This protein binds this small molecule.
Small molecule (SMILES): OC[C@H]1O[C@@H](O[C@@H]2[C@@H](O)[C@H](O[C@@H]3[C@@H](O)[C@H](O)O[C@H](CO)[C@H]3O)O[C@H](CO)[C@H]2O)[C@H](O)[C@@H](O)[C@@H]1O

Sequence of chain 1.A:
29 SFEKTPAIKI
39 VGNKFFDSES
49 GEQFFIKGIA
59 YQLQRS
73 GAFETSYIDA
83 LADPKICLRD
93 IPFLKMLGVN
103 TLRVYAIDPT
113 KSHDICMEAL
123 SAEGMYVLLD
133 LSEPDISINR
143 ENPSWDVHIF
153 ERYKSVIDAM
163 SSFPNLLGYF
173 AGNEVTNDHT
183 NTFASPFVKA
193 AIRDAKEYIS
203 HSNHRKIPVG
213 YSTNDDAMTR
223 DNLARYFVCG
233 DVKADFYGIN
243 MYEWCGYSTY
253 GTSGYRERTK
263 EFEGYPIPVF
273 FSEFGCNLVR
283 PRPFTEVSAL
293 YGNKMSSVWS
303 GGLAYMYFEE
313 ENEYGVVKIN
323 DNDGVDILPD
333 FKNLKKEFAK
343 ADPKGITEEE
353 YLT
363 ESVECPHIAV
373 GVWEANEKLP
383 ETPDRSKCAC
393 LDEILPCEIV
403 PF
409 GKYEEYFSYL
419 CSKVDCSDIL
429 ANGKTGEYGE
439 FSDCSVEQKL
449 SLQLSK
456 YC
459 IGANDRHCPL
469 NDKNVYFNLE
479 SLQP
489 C

Binding-site contacts:
Ligand atom C6 contacts residue GLU245 of chain 1.A at 4.4 Å.
Ligand atom C1 contacts residue ASP217 of chain 1.A at 3.5 Å.
Ligand atom C3 contacts residue ASP217 of chain 1.A at 3.8 Å.
Ligand atom C4 contacts residue ARG222 of chain 1.A at 3.9 Å.
Ligand atom O6 contacts residue ARG260 of chain 1.A at 3.4 Å (salt-bridge).
Ligand atom O2 contacts residue CYS247 of chain 1.A at 4.0 Å.
Ligand atom O4 contacts residue ALA219 of chain 1.A at 3.8 Å.
Ligand atom C5 contacts residue GLU245 of chain 1.A at 4.2 Å.
Ligand atom C1 contacts residue GLU245 of chain 1.A at 4.1 Å.
Ligand atom O2 contacts residue ASP217 of chain 1.A at 3.9 Å.
Ligand atom O5 contacts residue GLU245 of chain 1.A at 3.7 Å.
Ligand atom O3 contacts residue ASN216 of chain 1.A at 3.5 Å (h-bond).
Ligand atom O1 contacts residue CYS247 of chain 1.A at 3.9 Å.
Ligand atom C3 contacts residue GLU245 of chain 1.A at 4.0 Å.
Ligand atom O6 contacts residue ASP217 of chain 1.A at 4.4 Å.
Ligand atom O5 contacts residue ASP217 of chain 1.A at 3.4 Å (salt-bridge).
Ligand atom C6 contacts residue ARG222 of chain 1.A at 3.6 Å.
Ligand atom O4 contacts residue SER255 of chain 1.A at 4.1 Å.
Ligand atom C2 contacts residue ASP218 of chain 1.A at 4.3 Å.
Ligand atom O6 contacts residue ARG222 of chain 1.A at 3.0 Å (salt-bridge).
Ligand atom C4 contacts residue ASP217 of chain 1.A at 3.5 Å.
Ligand atom O4 contacts residue ASP217 of chain 1.A at 2.7 Å (salt-bridge).
Ligand atom C2 contacts residue CYS247 of chain 1.A at 4.1 Å (hydrophobic).
Ligand atom O3 contacts residue GLU245 of chain 1.A at 3.6 Å.
Ligand atom O4 contacts residue ARG222 of chain 1.A at 3.6 Å (salt-bridge).
Ligand atom C4 contacts residue GLU245 of chain 1.A at 3.6 Å.
Ligand atom O6 contacts residue THR254 of chain 1.A at 3.4 Å (h-bond).
Ligand atom O6 contacts residue GLU245 of chain 1.A at 3.1 Å (salt-bridge).
Ligand atom O2 contacts residue 9PH1 of chain 1.C at 3.7 Å.
Ligand atom C6 contacts residue SER255 of chain 1.A at 3.9 Å.
Ligand atom C2 contacts residue ASP217 of chain 1.A at 3.6 Å.
Ligand atom O3 contacts residue ASP217 of chain 1.A at 3.0 Å (salt-bridge).
Ligand atom C2 contacts residue GLU245 of chain 1.A at 3.8 Å.
Ligand atom C6 contacts residue THR254 of chain 1.A at 3.4 Å.
Ligand atom O5 contacts residue ASP218 of chain 1.A at 4.1 Å.
Ligand atom C6 contacts residue ASP218 of chain 1.A at 3.8 Å.
Ligand atom C4 contacts residue SER255 of chain 1.A at 4.0 Å.
Ligand atom O1 contacts residue LEU280 of chain 1.A at 4.0 Å.
Ligand atom O3 contacts residue TYR244 of chain 1.A at 4.3 Å.
Ligand atom C4 contacts residue ASP218 of chain 1.A at 4.3 Å.